Sequence of chain 1.A:
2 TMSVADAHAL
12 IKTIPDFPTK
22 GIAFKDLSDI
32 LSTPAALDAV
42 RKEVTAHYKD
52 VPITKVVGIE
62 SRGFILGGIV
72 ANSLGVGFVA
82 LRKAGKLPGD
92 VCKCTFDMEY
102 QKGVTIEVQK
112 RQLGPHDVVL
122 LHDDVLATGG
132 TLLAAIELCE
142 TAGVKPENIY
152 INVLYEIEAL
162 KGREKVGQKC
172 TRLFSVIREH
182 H

A protein and the small-molecule ligand that binds it are described below.
Small molecule (SMILES): Nc1ncnc2cc[nH]c12

Binding-site contacts:
Ligand atom N6 contacts residue GLU100 of chain 1.A at 2.8 Å (salt-bridge).
Ligand atom N6 contacts residue ILE158 of chain 1.A at 3.9 Å.
Ligand atom N1 contacts residue PHE25 of chain 1.A at 3.7 Å.
Ligand atom C9 contacts residue TYR101 of chain 1.A at 3.8 Å (hydrophobic).
Ligand atom C8 contacts residue GLU100 of chain 1.A at 4.0 Å.
Ligand atom C9 contacts residue SO41 of chain 1.B at 4.3 Å.
Ligand atom N7 contacts residue TYR101 of chain 1.A at 3.7 Å.
Ligand atom C8 contacts residue ALA128 of chain 1.A at 4.2 Å (hydrophobic).
Ligand atom N3 contacts residue ASP125 of chain 1.A at 4.4 Å.
Ligand atom C5 contacts residue VAL126 of chain 1.A at 4.2 Å (hydrophobic).
Ligand atom C6 contacts residue ALA24 of chain 1.A at 4.0 Å (hydrophobic).
Ligand atom N1 contacts residue LYS26 of chain 1.A at 2.9 Å (salt-bridge).
Ligand atom N7 contacts residue GLU100 of chain 1.A at 2.8 Å (salt-bridge).
Ligand atom C6 contacts residue ILE158 of chain 1.A at 4.4 Å (hydrophobic).
Ligand atom N6 contacts residue LYS26 of chain 1.A at 4.3 Å.
Ligand atom N3 contacts residue VAL126 of chain 1.A at 3.8 Å.
Ligand atom C4 contacts residue PHE25 of chain 1.A at 4.4 Å (hydrophobic).
Ligand atom C6 contacts residue GLU100 of chain 1.A at 3.4 Å.
Ligand atom N3 contacts residue PHE25 of chain 1.A at 3.8 Å.
Ligand atom N3 contacts residue LYS26 of chain 1.A at 4.4 Å.
Ligand atom C9 contacts residue VAL126 of chain 1.A at 4.4 Å (hydrophobic).
Ligand atom C4 contacts residue TYR101 of chain 1.A at 4.1 Å (hydrophobic).
Ligand atom C2 contacts residue PHE25 of chain 1.A at 3.6 Å (hydrophobic).
Ligand atom N6 contacts residue ALA24 of chain 1.A at 3.0 Å (h-bond).
Ligand atom C8 contacts residue SO41 of chain 1.B at 3.5 Å.
Ligand atom C2 contacts residue VAL126 of chain 1.A at 4.0 Å (hydrophobic).
Ligand atom C4 contacts residue VAL126 of chain 1.A at 4.1 Å (hydrophobic).
Ligand atom C5 contacts residue GLU100 of chain 1.A at 3.4 Å.
Ligand atom C5 contacts residue TYR101 of chain 1.A at 3.9 Å (hydrophobic).
Ligand atom C2 contacts residue LYS26 of chain 1.A at 3.4 Å.
Ligand atom C8 contacts residue MET99 of chain 1.A at 3.8 Å (hydrophobic).
Ligand atom N7 contacts residue ALA128 of chain 1.A at 3.8 Å.
Ligand atom N6 contacts residue PHE25 of chain 1.A at 4.1 Å.
Ligand atom C9 contacts residue MET99 of chain 1.A at 4.3 Å (hydrophobic).
Ligand atom N1 contacts residue ALA24 of chain 1.A at 4.1 Å.
Ligand atom C6 contacts residue LYS26 of chain 1.A at 4.1 Å.
Ligand atom C8 contacts residue TYR101 of chain 1.A at 3.8 Å (hydrophobic).
Ligand atom C8 contacts residue ARG63 of chain 1.A at 4.1 Å.
Ligand atom C6 contacts residue PHE25 of chain 1.A at 4.2 Å (hydrophobic).
Ligand atom C9 contacts residue ARG63 of chain 1.A at 3.7 Å.